The small molecule below binds the protein below.
Small molecule (SMILES): CC(C)CCC[C@@H](C)[C@H]1CC[C@H]2[C@@H]3CC=C4C[C@@H](OC(=O)CCC(=O)O)CC[C@]4(C)[C@H]3CC[C@]12C

Binding-site contacts:
Ligand atom CAM contacts residue PRO148 of chain 1.A at 3.8 Å (hydrophobic).
Ligand atom CAJ contacts residue TRP159 of chain 1.A at 4.2 Å (hydrophobic).
Ligand atom CAR contacts residue PRO148 of chain 1.A at 3.9 Å (hydrophobic).
Ligand atom CBC contacts residue PRO148 of chain 1.A at 4.2 Å (hydrophobic).
Ligand atom OAW contacts residue TYR71 of chain 1.A at 4.2 Å.
Ligand atom CAR contacts residue ALA152 of chain 1.A at 4.2 Å (hydrophobic).
Ligand atom CAN contacts residue TRP159 of chain 1.A at 3.8 Å (hydrophobic).
Ligand atom CAD contacts residue Y011 of chain 1.G at 4.0 Å.
Ligand atom CBH contacts residue ALA152 of chain 1.A at 4.5 Å (hydrophobic).
Ligand atom CAE contacts residue Y011 of chain 1.G at 3.6 Å.
Ligand atom CBC contacts residue ALA152 of chain 1.A at 4.3 Å (hydrophobic).
Ligand atom CAC contacts residue TRP159 of chain 1.A at 3.7 Å (hydrophobic).
Ligand atom CAM contacts residue TYR71 of chain 1.A at 4.0 Å (hydrophobic).
Ligand atom CAS contacts residue ILE155 of chain 1.A at 4.4 Å (hydrophobic).
Ligand atom CAO contacts residue TRP159 of chain 1.A at 4.5 Å (hydrophobic).
Ligand atom CAZ contacts residue ALA152 of chain 1.A at 4.5 Å (hydrophobic).
Ligand atom CBA contacts residue TRP159 of chain 1.A at 4.0 Å (hydrophobic).
Ligand atom CBC contacts residue TYR71 of chain 1.A at 4.5 Å (hydrophobic).
Ligand atom OAW contacts residue PRO148 of chain 1.A at 4.5 Å.
Ligand atom CAJ contacts residue Y011 of chain 1.G at 3.9 Å.
Ligand atom CAU contacts residue ILE155 of chain 1.A at 3.6 Å (hydrophobic).
Ligand atom CAA contacts residue Y011 of chain 1.G at 3.6 Å.
Ligand atom CAD contacts residue LEU74 of chain 1.A at 4.2 Å (hydrophobic).
Ligand atom CAR contacts residue TYR71 of chain 1.A at 3.4 Å (hydrophobic).
Ligand atom OAG contacts residue ARG149 of chain 1.A at 4.1 Å.
Ligand atom CAI contacts residue ALA152 of chain 1.A at 4.4 Å (hydrophobic).
Ligand atom CBB contacts residue Y011 of chain 1.G at 4.5 Å.
Ligand atom CAT contacts residue ALA152 of chain 1.A at 3.7 Å (hydrophobic).
Ligand atom CAT contacts residue TYR71 of chain 1.A at 4.0 Å (hydrophobic).
Ligand atom CAB contacts residue TRP159 of chain 1.A at 4.3 Å (hydrophobic).
Ligand atom CAY contacts residue PRO148 of chain 1.A at 3.8 Å (hydrophobic).
Ligand atom CAC contacts residue CYS78 of chain 1.A at 3.8 Å (hydrophobic).
Ligand atom OAG contacts residue PRO148 of chain 1.A at 3.2 Å (h-bond).

Sequence of chain 1.A:
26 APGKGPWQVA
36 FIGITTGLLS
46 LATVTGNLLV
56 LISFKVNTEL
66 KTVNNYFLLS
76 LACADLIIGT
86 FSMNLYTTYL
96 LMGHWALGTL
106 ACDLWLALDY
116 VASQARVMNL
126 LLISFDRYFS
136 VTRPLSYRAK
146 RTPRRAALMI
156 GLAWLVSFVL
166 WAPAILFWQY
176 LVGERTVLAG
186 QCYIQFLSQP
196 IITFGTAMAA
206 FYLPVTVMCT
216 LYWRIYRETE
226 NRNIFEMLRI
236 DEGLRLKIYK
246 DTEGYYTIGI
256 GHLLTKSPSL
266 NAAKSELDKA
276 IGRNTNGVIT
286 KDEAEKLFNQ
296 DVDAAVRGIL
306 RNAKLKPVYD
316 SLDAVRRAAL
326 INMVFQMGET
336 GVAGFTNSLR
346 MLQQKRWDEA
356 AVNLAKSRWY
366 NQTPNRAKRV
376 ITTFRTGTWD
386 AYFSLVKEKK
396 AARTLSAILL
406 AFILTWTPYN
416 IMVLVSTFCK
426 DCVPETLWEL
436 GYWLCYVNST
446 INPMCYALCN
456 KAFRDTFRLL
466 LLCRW